Sequence of chain 1.B:
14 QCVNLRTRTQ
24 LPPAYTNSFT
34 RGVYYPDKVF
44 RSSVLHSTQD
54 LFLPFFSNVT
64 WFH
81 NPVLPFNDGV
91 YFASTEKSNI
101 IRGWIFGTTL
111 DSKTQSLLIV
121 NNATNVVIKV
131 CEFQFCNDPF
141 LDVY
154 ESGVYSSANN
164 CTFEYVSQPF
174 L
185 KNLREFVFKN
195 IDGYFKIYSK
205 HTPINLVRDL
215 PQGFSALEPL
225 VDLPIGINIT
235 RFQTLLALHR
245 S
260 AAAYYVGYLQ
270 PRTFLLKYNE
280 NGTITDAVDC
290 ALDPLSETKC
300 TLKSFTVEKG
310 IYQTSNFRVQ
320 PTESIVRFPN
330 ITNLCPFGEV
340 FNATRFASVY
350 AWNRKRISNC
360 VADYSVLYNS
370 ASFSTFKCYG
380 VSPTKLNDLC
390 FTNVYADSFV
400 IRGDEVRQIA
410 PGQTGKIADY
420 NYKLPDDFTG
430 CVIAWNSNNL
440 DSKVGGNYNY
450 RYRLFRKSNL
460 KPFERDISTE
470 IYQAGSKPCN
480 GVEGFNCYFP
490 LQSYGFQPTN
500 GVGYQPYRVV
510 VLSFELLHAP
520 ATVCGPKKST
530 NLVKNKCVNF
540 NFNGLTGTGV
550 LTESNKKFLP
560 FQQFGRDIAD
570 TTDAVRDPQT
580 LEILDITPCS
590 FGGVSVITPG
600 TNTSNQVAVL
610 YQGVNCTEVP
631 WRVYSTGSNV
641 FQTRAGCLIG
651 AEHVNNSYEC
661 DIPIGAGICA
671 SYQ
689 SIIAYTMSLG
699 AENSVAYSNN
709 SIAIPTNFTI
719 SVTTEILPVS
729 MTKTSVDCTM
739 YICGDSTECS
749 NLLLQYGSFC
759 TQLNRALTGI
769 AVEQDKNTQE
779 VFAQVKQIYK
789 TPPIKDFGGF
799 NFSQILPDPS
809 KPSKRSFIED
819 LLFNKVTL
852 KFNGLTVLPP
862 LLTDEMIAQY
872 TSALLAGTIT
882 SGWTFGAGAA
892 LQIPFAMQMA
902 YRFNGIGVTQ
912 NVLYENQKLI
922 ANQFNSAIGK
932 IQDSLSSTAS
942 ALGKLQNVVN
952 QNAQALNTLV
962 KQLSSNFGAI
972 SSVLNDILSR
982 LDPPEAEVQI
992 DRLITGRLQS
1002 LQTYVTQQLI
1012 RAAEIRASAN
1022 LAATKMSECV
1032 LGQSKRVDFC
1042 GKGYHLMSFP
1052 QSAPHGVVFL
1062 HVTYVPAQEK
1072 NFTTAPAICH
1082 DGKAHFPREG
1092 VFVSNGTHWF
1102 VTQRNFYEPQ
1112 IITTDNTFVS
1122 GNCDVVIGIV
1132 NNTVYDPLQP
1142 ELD

This protein binds this small molecule.
Small molecule (SMILES): CC(=O)N[C@@H]1[C@@H](O)[C@H](O)[C@@H](CO)O[C@H]1O

Binding-site contacts:
Ligand atom C1 contacts residue ASN655 of chain 1.B at 1.4 Å.
Ligand atom C8 contacts residue ASN655 of chain 1.B at 4.3 Å.
Ligand atom N2 contacts residue ASN655 of chain 1.B at 2.9 Å (h-bond).
Ligand atom C2 contacts residue ASN655 of chain 1.B at 2.5 Å.
Ligand atom O6 contacts residue HIS653 of chain 1.B at 2.9 Å (h-bond).
Ligand atom C7 contacts residue ASN655 of chain 1.B at 3.2 Å.
Ligand atom O5 contacts residue ASN655 of chain 1.B at 2.4 Å (h-bond).
Ligand atom O7 contacts residue ASN655 of chain 1.B at 3.0 Å (h-bond).
Ligand atom C5 contacts residue ASN655 of chain 1.B at 3.7 Å.
Ligand atom C3 contacts residue ASN655 of chain 1.B at 3.8 Å.
Ligand atom C4 contacts residue ASN655 of chain 1.B at 4.2 Å.
Ligand atom C6 contacts residue HIS653 of chain 1.B at 3.7 Å.